Binding-site contacts:
Ligand atom C2 contacts residue C5 of chain 1.C at 3.1 Å.
Ligand atom N1 contacts residue C8 of chain 1.C at 3.0 Å (h-bond).
Ligand atom N2 contacts residue C4 of chain 1.C at 2.8 Å (h-bond).
Ligand atom N1 contacts residue U6 of chain 1.C at 2.9 Å (h-bond).
Ligand atom O6 contacts residue C7 of chain 1.C at 3.0 Å (h-bond).
Ligand atom N2 contacts residue C1 of chain 1.C at 2.8 Å (h-bond).
Ligand atom N1 contacts residue C4 of chain 1.C at 2.8 Å (h-bond).
Ligand atom N1 contacts residue C5 of chain 1.C at 3.1 Å (h-bond).
Ligand atom O3' contacts residue MG1 of chain 1.E at 2.9 Å.
Ligand atom C2 contacts residue C7 of chain 1.C at 3.2 Å.
Ligand atom N6 contacts residue U6 of chain 1.C at 3.1 Å (h-bond).
Ligand atom N2 contacts residue C3 of chain 1.C at 2.8 Å (h-bond).
Ligand atom N1 contacts residue C7 of chain 1.C at 3.0 Å (h-bond).
Ligand atom O2' contacts residue ASP100 of chain 1.A at 2.9 Å (salt-bridge).
Ligand atom N2 contacts residue C7 of chain 1.C at 2.9 Å (h-bond).
Ligand atom O6 contacts residue C8 of chain 1.C at 3.1 Å (h-bond).
Ligand atom O2' contacts residue GLY66 of chain 1.A at 3.1 Å (h-bond).
Ligand atom O6 contacts residue C5 of chain 1.C at 3.1 Å (h-bond).
Ligand atom OP1 contacts residue GLN136 of chain 1.A at 3.0 Å (h-bond).
Ligand atom O6 contacts residue C1 of chain 1.C at 2.9 Å (h-bond).
Ligand atom O6 contacts residue C3 of chain 1.C at 3.0 Å (h-bond).
Ligand atom O6 contacts residue C4 of chain 1.C at 2.8 Å (h-bond).
Ligand atom N1 contacts residue C7 of chain 1.C at 3.2 Å (h-bond).
Ligand atom N2 contacts residue C5 of chain 1.C at 2.9 Å (h-bond).
Ligand atom OP1 contacts residue MG1 of chain 1.E at 2.8 Å.
Ligand atom OP1 contacts residue ASP63 of chain 1.A at 3.0 Å (salt-bridge).
Ligand atom OP1 contacts residue SER161 of chain 1.A at 3.2 Å.
Ligand atom N1 contacts residue C3 of chain 1.C at 3.0 Å (h-bond).
Ligand atom C3' contacts residue SER104 of chain 1.A at 3.2 Å.
Ligand atom O3' contacts residue ALA65 of chain 1.A at 3.1 Å.
Ligand atom N1 contacts residue U2 of chain 1.C at 2.9 Å (h-bond).
Ligand atom OP2 contacts residue HIS202 of chain 1.A at 3.2 Å (h-bond).
Ligand atom N2 contacts residue ASP100 of chain 1.A at 3.0 Å (salt-bridge).
Ligand atom N2 contacts residue C8 of chain 1.C at 2.7 Å (h-bond).
Ligand atom C2 contacts residue C4 of chain 1.C at 3.2 Å.
Ligand atom O3' contacts residue GLY66 of chain 1.A at 3.2 Å (h-bond).
Ligand atom OP1 contacts residue LYS162 of chain 1.A at 2.6 Å (salt-bridge).
Ligand atom N1 contacts residue C1 of chain 1.C at 2.9 Å (h-bond).
Ligand atom N3 contacts residue C4 of chain 1.C at 3.2 Å (h-bond).
Ligand atom N6 contacts residue U2 of chain 1.C at 3.1 Å (h-bond).

Sequence of chain 1.A:
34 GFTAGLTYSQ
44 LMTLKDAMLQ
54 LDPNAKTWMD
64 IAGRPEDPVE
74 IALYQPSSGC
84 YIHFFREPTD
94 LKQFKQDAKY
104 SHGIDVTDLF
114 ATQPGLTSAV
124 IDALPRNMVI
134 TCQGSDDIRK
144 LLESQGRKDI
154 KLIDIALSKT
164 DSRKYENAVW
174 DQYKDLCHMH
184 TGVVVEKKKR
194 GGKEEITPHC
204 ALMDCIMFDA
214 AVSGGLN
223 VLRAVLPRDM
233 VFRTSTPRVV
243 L

The small molecule below binds the protein below.
Small molecule (SMILES): Nc1nc(=O)c2ncn([C@@H]3O[C@H](CO[P](=O)(O)O[C@H]4[C@@H](O)[C@H](n5cnc6c(N)ncnc65)O[C@@H]4CO[P](=O)(O)O[C@H]4[C@@H](O)[C@H](n5cnc6c(=O)nc(N)[nH]c65)O[C@@H]4CO[P](=O)(O)O[C@H]4[C@@H](O)[C@H](n5cnc6c(=O)nc(N)[nH]c65)O[C@@H]4CO[P](=O)(O)O[C@H]4[C@@H](O)[C@H](n5cnc6c(=O)nc(N)[nH]c65)O[C@@H]4CO[P](=O)(O)O[C@H]4[C@@H](O)[C@H](n5cnc6c(N)ncnc65)O[C@@H]4CO[P](=O)(O)O[C@H]4[C@@H](O)[C@H](n5cnc6c(=O)nc(N)[nH]c65)O[C@@H]4CO[P](=O)(O)O[C@H]4[C@@H](O)[C@H](n5cnc6c(=O)nc(N)[nH]c65)O[C@@H]4CO)[C@@H](O)[C@H]3O)c2[nH]1